Binding-site contacts:
Ligand atom O7 contacts residue ASN255 of chain 1.B at 3.3 Å (h-bond).
Ligand atom O5 contacts residue ASN255 of chain 1.B at 2.4 Å (h-bond).
Ligand atom C4 contacts residue ASN255 of chain 1.B at 4.2 Å.
Ligand atom N2 contacts residue ASN255 of chain 1.B at 2.8 Å (h-bond).
Ligand atom C1 contacts residue SER257 of chain 1.B at 3.8 Å.
Ligand atom C5 contacts residue ASN255 of chain 1.B at 3.7 Å.
Ligand atom C8 contacts residue ASN255 of chain 1.B at 4.3 Å.
Ligand atom O7 contacts residue TYR245 of chain 1.B at 4.0 Å.
Ligand atom O3 contacts residue ASP234 of chain 1.B at 3.4 Å (salt-bridge).
Ligand atom C3 contacts residue ASN255 of chain 1.B at 3.8 Å.
Ligand atom C1 contacts residue ASN255 of chain 1.B at 1.4 Å.
Ligand atom C6 contacts residue ARG252 of chain 1.B at 3.4 Å.
Ligand atom C4 contacts residue ASP234 of chain 1.B at 4.5 Å.
Ligand atom C3 contacts residue ASP234 of chain 1.B at 4.4 Å.
Ligand atom C2 contacts residue ASN255 of chain 1.B at 2.4 Å.
Ligand atom O5 contacts residue PHE258 of chain 1.B at 4.4 Å.
Ligand atom C7 contacts residue ASN255 of chain 1.B at 3.2 Å.
Ligand atom C6 contacts residue PHE258 of chain 1.B at 4.2 Å (hydrophobic).

Sequence of chain 1.B:
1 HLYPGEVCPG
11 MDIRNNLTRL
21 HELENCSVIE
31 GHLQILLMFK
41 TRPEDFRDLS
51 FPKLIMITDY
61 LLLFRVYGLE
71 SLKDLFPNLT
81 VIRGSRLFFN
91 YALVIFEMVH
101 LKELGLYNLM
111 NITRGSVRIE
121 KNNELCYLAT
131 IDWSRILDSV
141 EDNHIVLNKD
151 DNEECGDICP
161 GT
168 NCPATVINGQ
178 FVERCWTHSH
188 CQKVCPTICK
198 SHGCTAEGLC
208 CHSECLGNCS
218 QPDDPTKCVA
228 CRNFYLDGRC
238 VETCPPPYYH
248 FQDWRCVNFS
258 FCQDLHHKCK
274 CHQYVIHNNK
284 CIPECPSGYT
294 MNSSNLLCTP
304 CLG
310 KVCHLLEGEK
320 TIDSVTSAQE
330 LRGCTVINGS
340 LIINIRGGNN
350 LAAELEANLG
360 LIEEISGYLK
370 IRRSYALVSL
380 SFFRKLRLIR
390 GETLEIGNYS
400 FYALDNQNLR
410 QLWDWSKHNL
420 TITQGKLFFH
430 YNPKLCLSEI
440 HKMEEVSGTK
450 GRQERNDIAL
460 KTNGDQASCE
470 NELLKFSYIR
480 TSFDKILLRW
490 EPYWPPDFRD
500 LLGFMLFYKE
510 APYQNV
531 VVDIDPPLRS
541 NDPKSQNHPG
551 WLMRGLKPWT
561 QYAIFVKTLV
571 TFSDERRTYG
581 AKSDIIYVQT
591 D

The small molecule below binds the protein below.
Small molecule (SMILES): CC(=O)N[C@H]1[C@H](O[C@H]2[C@H](O)[C@@H](NC(C)=O)CO[C@@H]2CO[C@@H]2O[C@@H](C)[C@@H](O)[C@@H](O)[C@@H]2O)O[C@H](CO)[C@@H](O)[C@@H]1O